A protein and the small-molecule ligand that binds it are described below.
Small molecule (SMILES): Nc1ccn([C@@H]2O[C@H](C(=O)O)[C@@H](O)[C@H](O)[C@H]2O)c(=O)n1

Binding-site contacts:
Ligand atom O17 contacts residue CYS296 of chain 1.A at 3.7 Å.
Ligand atom O19 contacts residue THR92 of chain 1.A at 3.2 Å (h-bond).
Ligand atom O19 contacts residue TYR283 of chain 1.A at 3.8 Å.
Ligand atom N16 contacts residue SAM1 of chain 1.D at 3.6 Å (h-bond).
Ligand atom C01 contacts residue SER295 of chain 1.A at 3.4 Å.
Ligand atom C14 contacts residue SAM1 of chain 1.D at 3.5 Å.
Ligand atom O06 contacts residue HIS299 of chain 1.A at 3.1 Å.
Ligand atom O09 contacts residue ASN182 of chain 1.A at 3.7 Å.
Ligand atom C13 contacts residue SAM1 of chain 1.D at 3.8 Å.
Ligand atom O17 contacts residue LYS214 of chain 1.A at 3.0 Å (salt-bridge).
Ligand atom O07 contacts residue ILE119 of chain 1.A at 3.9 Å.
Ligand atom C15 contacts residue HIS299 of chain 1.A at 3.3 Å.
Ligand atom N12 contacts residue LYS214 of chain 1.A at 3.5 Å.
Ligand atom C18 contacts residue TYR283 of chain 1.A at 3.7 Å (hydrophobic).
Ligand atom C04 contacts residue SAM1 of chain 1.D at 3.7 Å.
Ligand atom O06 contacts residue SER295 of chain 1.A at 3.6 Å (h-bond).
Ligand atom O20 contacts residue TYR283 of chain 1.A at 3.0 Å (h-bond).
Ligand atom O08 contacts residue LYS214 of chain 1.A at 3.3 Å (salt-bridge).
Ligand atom C18 contacts residue THR92 of chain 1.A at 3.7 Å.
Ligand atom N10 contacts residue HIS299 of chain 1.A at 3.2 Å (h-bond).
Ligand atom O07 contacts residue PHE44 of chain 1.A at 3.9 Å.
Ligand atom C15 contacts residue SAM1 of chain 1.D at 3.4 Å.
Ligand atom N12 contacts residue HIS299 of chain 1.A at 3.4 Å.
Ligand atom C14 contacts residue HIS299 of chain 1.A at 3.6 Å.
Ligand atom O17 contacts residue HIS299 of chain 1.A at 3.6 Å (h-bond).
Ligand atom O20 contacts residue THR92 of chain 1.A at 3.4 Å (h-bond).
Ligand atom N16 contacts residue HIS299 of chain 1.A at 3.9 Å.
Ligand atom O19 contacts residue PHE44 of chain 1.A at 3.7 Å.
Ligand atom C13 contacts residue HIS299 of chain 1.A at 3.5 Å.
Ligand atom C05 contacts residue SER295 of chain 1.A at 3.5 Å.
Ligand atom O20 contacts residue SAM1 of chain 1.D at 3.9 Å.
Ligand atom O06 contacts residue SAM1 of chain 1.D at 3.8 Å.
Ligand atom O19 contacts residue ILE119 of chain 1.A at 3.4 Å.
Ligand atom C02 contacts residue SAM1 of chain 1.D at 3.9 Å.
Ligand atom C11 contacts residue HIS299 of chain 1.A at 3.2 Å.
Ligand atom C11 contacts residue LYS214 of chain 1.A at 3.6 Å.
Ligand atom C18 contacts residue SAM1 of chain 1.D at 4.0 Å.
Ligand atom O20 contacts residue HIS299 of chain 1.A at 3.4 Å.
Ligand atom C05 contacts residue HIS299 of chain 1.A at 3.6 Å.
Ligand atom O09 contacts residue GLU209 of chain 1.A at 2.9 Å (salt-bridge).

Sequence of chain 1.A:
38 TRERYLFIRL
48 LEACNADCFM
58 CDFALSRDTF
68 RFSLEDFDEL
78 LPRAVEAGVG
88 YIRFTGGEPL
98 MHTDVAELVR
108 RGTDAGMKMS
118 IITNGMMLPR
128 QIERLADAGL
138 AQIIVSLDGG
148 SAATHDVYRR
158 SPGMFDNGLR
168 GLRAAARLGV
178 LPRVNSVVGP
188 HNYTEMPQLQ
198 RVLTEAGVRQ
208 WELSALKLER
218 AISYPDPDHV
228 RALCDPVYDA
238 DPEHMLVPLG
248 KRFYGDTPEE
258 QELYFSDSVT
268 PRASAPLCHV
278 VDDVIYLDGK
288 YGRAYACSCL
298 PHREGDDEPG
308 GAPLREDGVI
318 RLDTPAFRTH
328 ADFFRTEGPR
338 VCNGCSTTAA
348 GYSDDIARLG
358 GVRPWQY